Sequence of chain 1.A:
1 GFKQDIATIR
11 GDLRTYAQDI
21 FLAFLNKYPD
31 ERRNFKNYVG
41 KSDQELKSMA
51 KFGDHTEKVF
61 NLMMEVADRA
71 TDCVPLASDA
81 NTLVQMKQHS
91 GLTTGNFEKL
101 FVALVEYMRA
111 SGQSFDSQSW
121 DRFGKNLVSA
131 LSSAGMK

Binding-site contacts:
Ligand atom C1 contacts residue TYR38 of chain 1.A at 3.6 Å (hydrophobic).
Ligand atom C5 contacts residue PHE21 of chain 1.A at 3.7 Å (hydrophobic).
Ligand atom CL4 contacts residue T6C1 of chain 1.E at 1.5 Å.
Ligand atom C2 contacts residue PHE35 of chain 1.A at 3.5 Å (hydrophobic).
Ligand atom C5 contacts residue T6C1 of chain 1.E at 2.5 Å.
Ligand atom CL4 contacts residue HEM1 of chain 1.C at 3.3 Å.
Ligand atom CL2 contacts residue PHE35 of chain 1.A at 4.3 Å.
Ligand atom C6 contacts residue HIS55 of chain 1.A at 3.3 Å.
Ligand atom C1 contacts residue HIS55 of chain 1.A at 3.2 Å.
Ligand atom C3 contacts residue VAL59 of chain 1.A at 4.3 Å (hydrophobic).
Ligand atom C4 contacts residue PHE35 of chain 1.A at 3.6 Å (hydrophobic).
Ligand atom CL6 contacts residue PHE21 of chain 1.A at 3.3 Å.
Ligand atom C5 contacts residue PHE35 of chain 1.A at 4.0 Å (hydrophobic).
Ligand atom CL6 contacts residue PHE52 of chain 1.A at 4.0 Å.
Ligand atom C4 contacts residue PHE21 of chain 1.A at 4.4 Å (hydrophobic).
Ligand atom C3 contacts residue PHE35 of chain 1.A at 3.3 Å (hydrophobic).
Ligand atom C4 contacts residue VAL59 of chain 1.A at 3.7 Å (hydrophobic).
Ligand atom C5 contacts residue HIS55 of chain 1.A at 4.1 Å.
Ligand atom CL2 contacts residue HEM1 of chain 1.C at 2.6 Å.
Ligand atom C6 contacts residue T6C1 of chain 1.E at 3.9 Å.
Ligand atom C6 contacts residue PHE35 of chain 1.A at 4.1 Å (hydrophobic).
Ligand atom C4 contacts residue HEM1 of chain 1.C at 4.0 Å.
Ligand atom C1 contacts residue PHE35 of chain 1.A at 3.9 Å (hydrophobic).
Ligand atom C2 contacts residue HIS55 of chain 1.A at 3.7 Å.
Ligand atom CL2 contacts residue HIS55 of chain 1.A at 3.4 Å.
Ligand atom C6 contacts residue THR56 of chain 1.A at 4.4 Å.
Ligand atom C3 contacts residue HEM1 of chain 1.C at 3.1 Å.
Ligand atom CL6 contacts residue THR56 of chain 1.A at 3.7 Å.
Ligand atom C6 contacts residue PHE21 of chain 1.A at 4.0 Å (hydrophobic).
Ligand atom O1 contacts residue TYR38 of chain 1.A at 2.6 Å (h-bond).
Ligand atom C5 contacts residue VAL59 of chain 1.A at 4.1 Å (hydrophobic).
Ligand atom CL4 contacts residue VAL59 of chain 1.A at 3.4 Å.
Ligand atom CL4 contacts residue PHE35 of chain 1.A at 4.2 Å.
Ligand atom C3 contacts residue T6C1 of chain 1.E at 3.5 Å.
Ligand atom C2 contacts residue HEM1 of chain 1.C at 3.7 Å.
Ligand atom CL6 contacts residue TYR38 of chain 1.A at 3.0 Å.
Ligand atom C4 contacts residue T6C1 of chain 1.E at 2.3 Å.
Ligand atom C6 contacts residue TYR38 of chain 1.A at 3.9 Å (hydrophobic).
Ligand atom O1 contacts residue HIS55 of chain 1.A at 2.4 Å (h-bond).
Ligand atom CL6 contacts residue HIS55 of chain 1.A at 3.5 Å.

The small molecule below binds the protein below.
Small molecule (SMILES): Oc1c(Cl)cc(Cl)cc1Cl